Binding-site contacts:
Ligand atom CG contacts residue ALA121 of chain 1.D at 3.7 Å (hydrophobic).
Ligand atom N contacts residue ASP97 of chain 1.D at 2.8 Å (salt-bridge).
Ligand atom CB contacts residue THR19 of chain 1.D at 3.1 Å.
Ligand atom O contacts residue GLN66 of chain 1.D at 4.0 Å.
Ligand atom CA contacts residue GLN66 of chain 1.D at 3.8 Å.
Ligand atom CG contacts residue VAL96 of chain 1.D at 3.6 Å (hydrophobic).
Ligand atom ND2 contacts residue VAL96 of chain 1.D at 3.8 Å.
Ligand atom O contacts residue VAL96 of chain 1.D at 3.2 Å (h-bond).
Ligand atom CG contacts residue THR19 of chain 1.D at 2.7 Å.
Ligand atom CA contacts residue THR19 of chain 1.D at 3.3 Å.
Ligand atom C contacts residue VAL96 of chain 1.D at 3.8 Å (hydrophobic).
Ligand atom OXT contacts residue SER65 of chain 1.D at 2.7 Å (h-bond).
Ligand atom OXT contacts residue THR19 of chain 1.D at 4.0 Å.
Ligand atom OXT contacts residue GLY18 of chain 1.D at 3.3 Å.
Ligand atom OD1 contacts residue VAL96 of chain 1.D at 3.0 Å (h-bond).
Ligand atom OD1 contacts residue ALA121 of chain 1.D at 3.7 Å.
Ligand atom N contacts residue VAL34 of chain 1.D at 4.0 Å.
Ligand atom N contacts residue GLN66 of chain 1.D at 2.8 Å (h-bond).
Ligand atom OD1 contacts residue GLY95 of chain 1.D at 3.3 Å.
Ligand atom O contacts residue SER65 of chain 1.D at 2.6 Å (h-bond).
Ligand atom C contacts residue ASP97 of chain 1.D at 3.8 Å.
Ligand atom O contacts residue GLY95 of chain 1.D at 3.3 Å.
Ligand atom CA contacts residue GLU290 of chain 1.C at 3.5 Å.
Ligand atom CA contacts residue ASP97 of chain 1.D at 3.7 Å.
Ligand atom CB contacts residue ASP97 of chain 1.D at 3.4 Å.
Ligand atom OXT contacts residue GLY64 of chain 1.D at 3.4 Å.
Ligand atom CA contacts residue VAL34 of chain 1.D at 3.8 Å (hydrophobic).
Ligand atom C contacts residue GLY95 of chain 1.D at 3.4 Å.
Ligand atom O contacts residue ASP97 of chain 1.D at 3.0 Å (salt-bridge).
Ligand atom OD1 contacts residue THR19 of chain 1.D at 3.1 Å (h-bond).
Ligand atom C contacts residue GLN66 of chain 1.D at 3.6 Å.
Ligand atom N contacts residue ASN255 of chain 1.C at 3.4 Å (h-bond).
Ligand atom OD1 contacts residue GLY18 of chain 1.D at 4.0 Å.
Ligand atom ND2 contacts residue ALA121 of chain 1.D at 2.9 Å (h-bond).
Ligand atom OXT contacts residue GLN66 of chain 1.D at 3.6 Å.
Ligand atom N contacts residue GLU290 of chain 1.C at 2.8 Å (salt-bridge).
Ligand atom ND2 contacts residue THR19 of chain 1.D at 3.0 Å (h-bond).
Ligand atom C contacts residue SER65 of chain 1.D at 3.4 Å.
Ligand atom CB contacts residue GLU290 of chain 1.C at 3.6 Å.
Ligand atom OXT contacts residue GLY95 of chain 1.D at 3.2 Å.

This small molecule binds to this protein.
Small molecule (SMILES): NC(=O)C[C@H](N)C(=O)O

Sequence of chain 1.C:
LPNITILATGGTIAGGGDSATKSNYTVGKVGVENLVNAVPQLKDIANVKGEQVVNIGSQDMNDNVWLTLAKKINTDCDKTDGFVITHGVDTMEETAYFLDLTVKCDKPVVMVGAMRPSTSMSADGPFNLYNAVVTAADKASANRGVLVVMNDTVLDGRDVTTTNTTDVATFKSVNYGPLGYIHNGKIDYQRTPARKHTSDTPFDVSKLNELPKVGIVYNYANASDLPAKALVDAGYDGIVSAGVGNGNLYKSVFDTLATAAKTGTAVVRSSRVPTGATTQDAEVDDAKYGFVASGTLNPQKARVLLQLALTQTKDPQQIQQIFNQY

Sequence of chain 1.D:
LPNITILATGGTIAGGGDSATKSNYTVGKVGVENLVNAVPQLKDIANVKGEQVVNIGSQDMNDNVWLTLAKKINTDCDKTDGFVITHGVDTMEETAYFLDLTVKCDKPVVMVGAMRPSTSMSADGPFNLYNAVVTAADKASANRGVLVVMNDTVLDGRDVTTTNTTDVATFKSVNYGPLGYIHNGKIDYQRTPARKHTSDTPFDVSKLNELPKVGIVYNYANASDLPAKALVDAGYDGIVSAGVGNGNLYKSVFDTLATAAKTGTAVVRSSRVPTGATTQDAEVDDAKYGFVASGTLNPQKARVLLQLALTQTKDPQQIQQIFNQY